Binding-site contacts:
Ligand atom C5 contacts residue CO1 of chain 2.B at 3.7 Å.
Ligand atom C43 contacts residue THR268 of chain 2.A at 3.6 Å.
Ligand atom C9 contacts residue PHE353 of chain 2.A at 3.2 Å (hydrophobic).
Ligand atom C8 contacts residue HIS280 of chain 2.A at 3.7 Å.
Ligand atom C43 contacts residue PRO361 of chain 2.A at 3.5 Å (hydrophobic).
Ligand atom N16 contacts residue PHE353 of chain 2.A at 3.7 Å.
Ligand atom C3 contacts residue SER239 of chain 2.A at 3.5 Å.
Ligand atom O10 contacts residue HIS280 of chain 2.A at 3.1 Å (h-bond).
Ligand atom C37 contacts residue PRO356 of chain 2.A at 3.5 Å (hydrophobic).
Ligand atom C15 contacts residue PHE353 of chain 2.A at 3.1 Å (hydrophobic).
Ligand atom C6 contacts residue CO1 of chain 2.B at 3.3 Å.
Ligand atom N16 contacts residue PHE396 of chain 2.A at 3.4 Å.
Ligand atom C3 contacts residue ASN254 of chain 2.A at 3.4 Å.
Ligand atom O10 contacts residue PHE391 of chain 2.A at 3.6 Å.
Ligand atom C37 contacts residue MET307 of chain 2.A at 3.3 Å (hydrophobic).
Ligand atom C36 contacts residue PRO356 of chain 2.A at 3.4 Å (hydrophobic).
Ligand atom C13 contacts residue PHE353 of chain 2.A at 3.3 Å (hydrophobic).
Ligand atom C21 contacts residue HIS280 of chain 2.A at 3.5 Å.
Ligand atom C1 contacts residue PRO252 of chain 2.A at 3.6 Å (hydrophobic).
Ligand atom O7 contacts residue HIS280 of chain 2.A at 3.3 Å (h-bond).
Ligand atom O10 contacts residue CO1 of chain 2.B at 2.0 Å.
Ligand atom C2 contacts residue SER239 of chain 2.A at 3.5 Å.
Ligand atom C11 contacts residue PHE391 of chain 2.A at 3.4 Å (hydrophobic).
Ligand atom O20 contacts residue PHE396 of chain 2.A at 3.5 Å.
Ligand atom O24 contacts residue LEU399 of chain 2.A at 3.5 Å.
Ligand atom C8 contacts residue CO1 of chain 2.B at 3.1 Å.
Ligand atom O7 contacts residue HIS198 of chain 2.A at 3.1 Å (h-bond).
Ligand atom C13 contacts residue PHE396 of chain 2.A at 3.6 Å (hydrophobic).
Ligand atom O7 contacts residue CO1 of chain 2.B at 2.1 Å.
Ligand atom C8 contacts residue PHE391 of chain 2.A at 3.7 Å (hydrophobic).
Ligand atom C11 contacts residue PHE353 of chain 2.A at 3.5 Å (hydrophobic).
Ligand atom C21 contacts residue PHE353 of chain 2.A at 3.5 Å (hydrophobic).
Ligand atom C17 contacts residue PHE396 of chain 2.A at 3.7 Å (hydrophobic).
Ligand atom C36 contacts residue MET307 of chain 2.A at 3.7 Å (hydrophobic).
Ligand atom C12 contacts residue PHE353 of chain 2.A at 3.6 Å (hydrophobic).
Ligand atom C14 contacts residue PHE353 of chain 2.A at 3.3 Å (hydrophobic).
Ligand atom C12 contacts residue GLY392 of chain 2.A at 3.7 Å.
Ligand atom O10 contacts residue GLU366 of chain 2.A at 3.1 Å (salt-bridge).
Ligand atom O10 contacts residue PHE353 of chain 2.A at 3.6 Å.
Ligand atom C44 contacts residue PRO361 of chain 2.A at 3.5 Å (hydrophobic).

Sequence of chain 2.A:
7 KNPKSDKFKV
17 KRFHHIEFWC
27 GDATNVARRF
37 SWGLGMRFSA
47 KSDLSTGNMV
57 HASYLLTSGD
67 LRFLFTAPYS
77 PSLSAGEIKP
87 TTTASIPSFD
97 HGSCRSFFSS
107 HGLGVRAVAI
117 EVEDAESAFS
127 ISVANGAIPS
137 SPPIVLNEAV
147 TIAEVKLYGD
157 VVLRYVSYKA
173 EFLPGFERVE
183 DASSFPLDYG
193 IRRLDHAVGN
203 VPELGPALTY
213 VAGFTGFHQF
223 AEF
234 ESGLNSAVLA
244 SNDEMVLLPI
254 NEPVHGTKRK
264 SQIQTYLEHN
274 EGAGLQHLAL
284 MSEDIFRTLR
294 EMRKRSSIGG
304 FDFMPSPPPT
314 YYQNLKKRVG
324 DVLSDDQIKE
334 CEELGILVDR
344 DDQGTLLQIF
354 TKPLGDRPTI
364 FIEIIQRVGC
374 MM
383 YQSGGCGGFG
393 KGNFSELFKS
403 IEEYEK

This protein binds this small molecule.
Small molecule (SMILES): Cc1c(C(=O)C2=C(O)CCCC2=O)ccc2c1c(=O)n(CC(=O)NCCOc1ccc3ccc4cccc5ccc1c3c45)c(=O)n2C